The small molecule below binds the protein below.
Small molecule (SMILES): CC(C)C[C@H](NC(=O)OCc1ccccc1)C(=O)N[C@@H](CC(C)C)C(=O)N[C@@H](CC(C)C)[C@@H](O)[C@H](C)CO

Sequence of chain 1.K:
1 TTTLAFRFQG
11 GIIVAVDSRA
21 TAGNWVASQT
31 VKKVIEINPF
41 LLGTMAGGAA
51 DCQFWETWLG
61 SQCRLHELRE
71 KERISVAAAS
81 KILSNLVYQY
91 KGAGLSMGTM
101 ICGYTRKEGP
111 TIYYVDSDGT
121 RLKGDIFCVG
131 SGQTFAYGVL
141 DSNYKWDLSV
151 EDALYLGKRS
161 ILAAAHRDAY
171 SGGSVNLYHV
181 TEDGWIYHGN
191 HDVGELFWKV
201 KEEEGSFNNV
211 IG

Binding-site contacts:
Ligand atom C34 contacts residue LYS33 of chain 1.K at 3.9 Å.
Ligand atom O30 contacts residue ALA49 of chain 1.K at 3.1 Å (h-bond).
Ligand atom C35 contacts residue THR21 of chain 1.K at 3.9 Å.
Ligand atom C34 contacts residue THR1 of chain 1.K at 1.5 Å.
Ligand atom C45 contacts residue THR1 of chain 1.K at 2.5 Å.
Ligand atom O40 contacts residue THR1 of chain 1.K at 3.4 Å (h-bond).
Ligand atom C12 contacts residue ASP126 of chain 1.L at 3.8 Å.
Ligand atom C25 contacts residue THR1 of chain 1.K at 2.4 Å.
Ligand atom C45 contacts residue LYS33 of chain 1.K at 2.7 Å.
Ligand atom C15 contacts residue THR21 of chain 1.K at 3.6 Å.
Ligand atom C45 contacts residue ARG19 of chain 1.K at 2.6 Å.
Ligand atom N9 contacts residue ASP126 of chain 1.L at 3.4 Å (salt-bridge).
Ligand atom N16 contacts residue THR21 of chain 1.K at 2.7 Å (h-bond).
Ligand atom C28 contacts residue ALA49 of chain 1.K at 3.8 Å (hydrophobic).
Ligand atom N24 contacts residue GLY47 of chain 1.K at 2.9 Å (h-bond).
Ligand atom C11 contacts residue ALA49 of chain 1.K at 3.8 Å (hydrophobic).
Ligand atom C26 contacts residue GLY47 of chain 1.K at 3.8 Å.
Ligand atom C35 contacts residue THR1 of chain 1.K at 2.5 Å.
Ligand atom C10 contacts residue THR21 of chain 1.K at 3.5 Å.
Ligand atom C27 contacts residue GLY47 of chain 1.K at 3.9 Å.
Ligand atom N24 contacts residue THR1 of chain 1.K at 3.6 Å (h-bond).
Ligand atom C25 contacts residue GLY47 of chain 1.K at 3.8 Å.
Ligand atom C17 contacts residue THR21 of chain 1.K at 3.7 Å.
Ligand atom C22 contacts residue GLY47 of chain 1.K at 3.5 Å.
Ligand atom C14 contacts residue ALA27 of chain 1.K at 3.3 Å (hydrophobic).
Ligand atom C17 contacts residue GLY47 of chain 1.K at 3.4 Å.
Ligand atom O43 contacts residue THR1 of chain 1.K at 2.4 Å (h-bond).
Ligand atom O23 contacts residue THR21 of chain 1.K at 3.0 Å (h-bond).
Ligand atom O43 contacts residue GLY47 of chain 1.K at 3.4 Å (h-bond).
Ligand atom C26 contacts residue LYS33 of chain 1.K at 3.8 Å.
Ligand atom C33 contacts residue THR1 of chain 1.K at 1.4 Å.
Ligand atom C26 contacts residue THR1 of chain 1.K at 2.5 Å.
Ligand atom C35 contacts residue TYR170 of chain 1.K at 3.2 Å (hydrophobic).
Ligand atom C45 contacts residue TYR170 of chain 1.K at 3.4 Å (hydrophobic).
Ligand atom C34 contacts residue TYR170 of chain 1.K at 3.3 Å (hydrophobic).
Ligand atom C33 contacts residue LYS33 of chain 1.K at 3.9 Å.
Ligand atom O23 contacts residue ALA20 of chain 1.K at 3.2 Å.
Ligand atom C29 contacts residue ARG19 of chain 1.K at 3.8 Å.
Ligand atom C18 contacts residue THR21 of chain 1.K at 3.8 Å.
Ligand atom C29 contacts residue ALA20 of chain 1.K at 3.4 Å (hydrophobic).

Sequence of chain 1.L:
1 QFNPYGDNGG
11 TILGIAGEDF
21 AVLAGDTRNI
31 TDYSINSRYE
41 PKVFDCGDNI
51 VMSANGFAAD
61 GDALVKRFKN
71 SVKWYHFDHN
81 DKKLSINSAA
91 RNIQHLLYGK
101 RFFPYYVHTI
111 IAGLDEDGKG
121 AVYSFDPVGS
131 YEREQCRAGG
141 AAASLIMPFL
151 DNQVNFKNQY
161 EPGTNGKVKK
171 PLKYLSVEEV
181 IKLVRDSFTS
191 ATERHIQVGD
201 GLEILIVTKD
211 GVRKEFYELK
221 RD